Sequence of chain 1.A:
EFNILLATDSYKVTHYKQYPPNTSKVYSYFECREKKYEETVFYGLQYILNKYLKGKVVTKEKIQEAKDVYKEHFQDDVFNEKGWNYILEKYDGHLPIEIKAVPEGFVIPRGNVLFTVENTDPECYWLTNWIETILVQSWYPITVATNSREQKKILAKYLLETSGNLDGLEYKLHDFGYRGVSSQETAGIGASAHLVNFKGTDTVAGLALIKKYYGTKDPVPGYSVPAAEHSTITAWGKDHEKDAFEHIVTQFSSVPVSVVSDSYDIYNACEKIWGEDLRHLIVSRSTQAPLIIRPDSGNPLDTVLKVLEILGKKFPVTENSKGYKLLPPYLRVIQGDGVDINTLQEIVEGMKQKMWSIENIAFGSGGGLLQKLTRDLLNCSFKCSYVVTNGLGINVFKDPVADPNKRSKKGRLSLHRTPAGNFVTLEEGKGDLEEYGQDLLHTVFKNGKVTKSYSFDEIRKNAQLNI

Sequence of chain 1.B:
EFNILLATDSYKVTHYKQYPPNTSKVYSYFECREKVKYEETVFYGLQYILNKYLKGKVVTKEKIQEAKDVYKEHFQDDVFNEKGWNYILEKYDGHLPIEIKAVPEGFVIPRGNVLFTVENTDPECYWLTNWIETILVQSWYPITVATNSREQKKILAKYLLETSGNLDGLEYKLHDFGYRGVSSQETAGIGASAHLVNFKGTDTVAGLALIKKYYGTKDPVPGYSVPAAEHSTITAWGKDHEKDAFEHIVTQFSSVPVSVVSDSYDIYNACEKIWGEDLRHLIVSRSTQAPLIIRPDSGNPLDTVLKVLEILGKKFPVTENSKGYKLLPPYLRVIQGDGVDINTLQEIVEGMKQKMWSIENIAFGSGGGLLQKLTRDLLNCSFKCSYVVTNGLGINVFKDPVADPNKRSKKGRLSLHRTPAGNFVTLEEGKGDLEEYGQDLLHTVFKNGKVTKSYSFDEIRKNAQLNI

The protein below binds the small molecule below.
Small molecule (SMILES): O=P(O)(O)OC[C@H]1O[C@H](O[P](=O)(O)OP(=O)(O)O)[C@H](O)[C@@H]1O

Binding-site contacts:
Ligand atom O3A contacts residue ARG404 of chain 1.A at 3.1 Å (salt-bridge).
Ligand atom PA contacts residue ARG208 of chain 1.B at 3.9 Å.
Ligand atom O2 contacts residue ASP325 of chain 1.B at 3.0 Å (salt-bridge).
Ligand atom O3P contacts residue GLY395 of chain 1.B at 3.1 Å (h-bond).
Ligand atom O2 contacts residue ARG323 of chain 1.B at 3.0 Å (salt-bridge).
Ligand atom O1B contacts residue ARG404 of chain 1.A at 3.8 Å.
Ligand atom PB contacts residue ARG404 of chain 1.A at 4.0 Å.
Ligand atom P contacts residue GLY396 of chain 1.B at 3.6 Å.
Ligand atom O3B contacts residue ARG52 of chain 1.A at 3.4 Å (salt-bridge).
Ligand atom O3 contacts residue ASP366 of chain 1.B at 3.9 Å.
Ligand atom C2 contacts residue NIO1 of chain 1.H at 3.3 Å.
Ligand atom C2 contacts residue ASP325 of chain 1.B at 3.9 Å.
Ligand atom O2B contacts residue SER410 of chain 1.A at 2.5 Å (h-bond).
Ligand atom O1P contacts residue GLY395 of chain 1.B at 3.7 Å.
Ligand atom O3 contacts residue ASP325 of chain 1.B at 2.5 Å (salt-bridge).
Ligand atom O5 contacts residue ARG404 of chain 1.A at 3.7 Å.
Ligand atom O5 contacts residue GLY395 of chain 1.B at 3.9 Å.
Ligand atom O2B contacts residue LYS412 of chain 1.A at 3.0 Å (salt-bridge).
Ligand atom O1B contacts residue ARG52 of chain 1.A at 3.3 Å (salt-bridge).
Ligand atom C2 contacts residue ARG323 of chain 1.B at 3.9 Å.
Ligand atom C3 contacts residue GLY365 of chain 1.B at 3.4 Å.
Ligand atom O1A contacts residue ARG404 of chain 1.A at 3.3 Å (salt-bridge).
Ligand atom C4 contacts residue GLY365 of chain 1.B at 3.9 Å.
Ligand atom PA contacts residue LYS412 of chain 1.A at 3.9 Å.
Ligand atom O1P contacts residue GLY396 of chain 1.B at 2.7 Å (h-bond).
Ligand atom PB contacts residue ARG52 of chain 1.A at 3.5 Å.
Ligand atom PA contacts residue ARG404 of chain 1.A at 3.8 Å.
Ligand atom O4 contacts residue ARG404 of chain 1.A at 3.2 Å (salt-bridge).
Ligand atom C1 contacts residue NIO1 of chain 1.H at 3.7 Å.
Ligand atom P contacts residue GLY395 of chain 1.B at 4.0 Å.
Ligand atom O3 contacts residue GLY365 of chain 1.B at 3.8 Å.
Ligand atom O2A contacts residue LYS412 of chain 1.A at 2.8 Å (salt-bridge).
Ligand atom O3P contacts residue GLY396 of chain 1.B at 3.5 Å (h-bond).
Ligand atom C5 contacts residue GLY365 of chain 1.B at 3.5 Å.
Ligand atom PB contacts residue SER410 of chain 1.A at 3.9 Å.
Ligand atom O1A contacts residue ARG208 of chain 1.B at 2.8 Å (salt-bridge).
Ligand atom O2B contacts residue ARG52 of chain 1.A at 3.2 Å (salt-bridge).
Ligand atom O2 contacts residue NIO1 of chain 1.H at 3.8 Å.
Ligand atom C3 contacts residue ASP325 of chain 1.B at 3.3 Å.
Ligand atom C1 contacts residue ARG208 of chain 1.B at 3.9 Å.